This protein binds this small molecule.
Small molecule (SMILES): CC(=O)N[C@@H]1[C@@H](O)[C@H](O)[C@@H](CO)O[C@H]1O

Sequence of chain 1.E:
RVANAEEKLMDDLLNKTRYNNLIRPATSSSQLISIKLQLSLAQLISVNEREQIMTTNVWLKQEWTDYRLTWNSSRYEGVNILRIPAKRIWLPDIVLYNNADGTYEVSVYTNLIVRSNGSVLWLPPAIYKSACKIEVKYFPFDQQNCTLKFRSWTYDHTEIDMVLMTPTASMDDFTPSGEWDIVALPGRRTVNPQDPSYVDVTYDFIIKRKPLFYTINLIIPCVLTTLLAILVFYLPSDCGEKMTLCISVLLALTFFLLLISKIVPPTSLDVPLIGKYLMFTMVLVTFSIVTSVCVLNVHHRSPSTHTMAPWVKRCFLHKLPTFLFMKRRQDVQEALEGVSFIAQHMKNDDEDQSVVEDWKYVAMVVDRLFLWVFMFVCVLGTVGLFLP

Binding-site contacts:
Ligand atom C7 contacts residue THR17 of chain 1.E at 3.8 Å.
Ligand atom C2 contacts residue ASN15 of chain 1.E at 2.5 Å.
Ligand atom O5 contacts residue ASN15 of chain 1.E at 2.4 Å (h-bond).
Ligand atom C5 contacts residue ASN15 of chain 1.E at 3.7 Å.
Ligand atom C1 contacts residue ASN15 of chain 1.E at 1.4 Å.
Ligand atom C1 contacts residue THR17 of chain 1.E at 4.5 Å.
Ligand atom O7 contacts residue ASN15 of chain 1.E at 3.9 Å.
Ligand atom C2 contacts residue THR17 of chain 1.E at 3.5 Å.
Ligand atom C7 contacts residue ASN15 of chain 1.E at 3.6 Å.
Ligand atom N2 contacts residue THR17 of chain 1.E at 2.8 Å (h-bond).
Ligand atom O3 contacts residue THR17 of chain 1.E at 4.5 Å.
Ligand atom N2 contacts residue ASN15 of chain 1.E at 3.0 Å (h-bond).
Ligand atom C3 contacts residue ASN15 of chain 1.E at 3.8 Å.
Ligand atom C4 contacts residue ASN15 of chain 1.E at 4.3 Å.
Ligand atom C8 contacts residue THR17 of chain 1.E at 3.8 Å.